A protein and the small-molecule ligand that binds it are described below.
Small molecule (SMILES): [H]/N=C/[C@H](C[C@@H]1CCNC1=O)NC(=O)[C@@H]1[C@@H]2[C@H](CN1C(=O)[C@@H](NC(=O)C(F)(F)F)C(C)(C)C)C2(C)C

Binding-site contacts:
Ligand atom N1 contacts residue HIS165 of chain 1.A at 3.0 Å (h-bond).
Ligand atom F1 contacts residue GLU167 of chain 1.A at 3.0 Å.
Ligand atom C3 contacts residue CYS146 of chain 1.A at 1.8 Å (hydrophobic).
Ligand atom C2 contacts residue CYS146 of chain 1.A at 2.9 Å (hydrophobic).
Ligand atom F1 contacts residue MET166 of chain 1.A at 3.2 Å.
Ligand atom C22 contacts residue GLU167 of chain 1.A at 3.5 Å.
Ligand atom O1 contacts residue GLU167 of chain 1.A at 3.5 Å.
Ligand atom C19 contacts residue ASP188 of chain 1.A at 3.8 Å.
Ligand atom N5 contacts residue GLY144 of chain 1.A at 3.6 Å.
Ligand atom C9 contacts residue HIS165 of chain 1.A at 3.4 Å.
Ligand atom C19 contacts residue HIS42 of chain 1.A at 3.7 Å.
Ligand atom C8 contacts residue HIS164 of chain 1.A at 3.8 Å.
Ligand atom C17 contacts residue GLU167 of chain 1.A at 3.5 Å.
Ligand atom O4 contacts residue THR191 of chain 1.A at 3.9 Å.
Ligand atom N4 contacts residue GLU167 of chain 1.A at 3.0 Å (salt-bridge).
Ligand atom O3 contacts residue GLU167 of chain 1.A at 3.0 Å (salt-bridge).
Ligand atom N2 contacts residue PHE141 of chain 1.A at 3.5 Å (h-bond).
Ligand atom C8 contacts residue GLU167 of chain 1.A at 3.4 Å.
Ligand atom O4 contacts residue GLN190 of chain 1.A at 3.5 Å.
Ligand atom O1 contacts residue HIS173 of chain 1.A at 3.4 Å.
Ligand atom F1 contacts residue LEU168 of chain 1.A at 3.5 Å.
Ligand atom N5 contacts residue CYS146 of chain 1.A at 2.7 Å (h-bond).
Ligand atom N2 contacts residue GLU167 of chain 1.A at 3.0 Å (salt-bridge).
Ligand atom C6 contacts residue ASN143 of chain 1.A at 3.7 Å.
Ligand atom O1 contacts residue HIS164 of chain 1.A at 2.7 Å (h-bond).
Ligand atom N5 contacts residue SER145 of chain 1.A at 3.6 Å.
Ligand atom F2 contacts residue GLU167 of chain 1.A at 3.4 Å.
Ligand atom C20 contacts residue ARG189 of chain 1.A at 3.9 Å.
Ligand atom C4 contacts residue SER145 of chain 1.A at 3.8 Å.
Ligand atom C11 contacts residue MET50 of chain 1.A at 3.8 Å (hydrophobic).
Ligand atom C21 contacts residue GLU167 of chain 1.A at 3.8 Å.
Ligand atom F3 contacts residue GLN193 of chain 1.A at 3.7 Å.
Ligand atom F2 contacts residue PRO169 of chain 1.A at 3.4 Å.
Ligand atom C1 contacts residue HIS165 of chain 1.A at 3.7 Å.
Ligand atom O3 contacts residue MET166 of chain 1.A at 3.3 Å.
Ligand atom C10 contacts residue GLN190 of chain 1.A at 3.6 Å.
Ligand atom O1 contacts residue PHE141 of chain 1.A at 3.5 Å.
Ligand atom N1 contacts residue CYS146 of chain 1.A at 3.0 Å (h-bond).
Ligand atom F3 contacts residue THR191 of chain 1.A at 2.9 Å.
Ligand atom C4 contacts residue CYS146 of chain 1.A at 3.4 Å (hydrophobic).

Sequence of chain 1.A:
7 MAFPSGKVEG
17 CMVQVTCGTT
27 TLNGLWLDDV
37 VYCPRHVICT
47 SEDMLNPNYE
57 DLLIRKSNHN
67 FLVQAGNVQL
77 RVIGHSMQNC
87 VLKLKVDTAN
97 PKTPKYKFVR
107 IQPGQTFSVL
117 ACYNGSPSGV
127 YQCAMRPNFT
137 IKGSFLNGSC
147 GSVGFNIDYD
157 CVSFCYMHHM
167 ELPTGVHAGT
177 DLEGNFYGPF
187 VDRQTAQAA